Binding-site contacts:
Ligand atom C2 contacts residue TYR250 of chain 1.A at 3.9 Å (hydrophobic).
Ligand atom C60 contacts residue SER412 of chain 1.A at 3.1 Å.
Ligand atom C31 contacts residue SER412 of chain 1.A at 4.1 Å.
Ligand atom C50 contacts residue SER412 of chain 1.A at 3.9 Å.
Ligand atom O4 contacts residue GLY410 of chain 1.A at 3.5 Å (h-bond).
Ligand atom C41 contacts residue SER412 of chain 1.A at 4.0 Å.
Ligand atom C50 contacts residue TYR411 of chain 1.A at 3.7 Å (hydrophobic).
Ligand atom O30 contacts residue TYR250 of chain 1.A at 4.2 Å.
Ligand atom C11 contacts residue SER412 of chain 1.A at 4.3 Å.
Ligand atom C5 contacts residue PHE434 of chain 1.A at 4.3 Å (hydrophobic).
Ligand atom C51 contacts residue SER412 of chain 1.A at 4.0 Å.
Ligand atom O2 contacts residue GLY410 of chain 1.A at 3.6 Å (h-bond).
Ligand atom O4 contacts residue PHE434 of chain 1.A at 3.8 Å.
Ligand atom O50 contacts residue TYR411 of chain 1.A at 3.8 Å.
Ligand atom C5 contacts residue GLY410 of chain 1.A at 4.2 Å.
Ligand atom O60 contacts residue GLY410 of chain 1.A at 3.9 Å.
Ligand atom C50 contacts residue GLY410 of chain 1.A at 3.9 Å.
Ligand atom C6 contacts residue PHE434 of chain 1.A at 3.9 Å (hydrophobic).
Ligand atom O60 contacts residue TYR411 of chain 1.A at 3.1 Å.
Ligand atom O1 contacts residue GLY410 of chain 1.A at 3.9 Å.
Ligand atom C1 contacts residue TYR250 of chain 1.A at 3.2 Å (hydrophobic).
Ligand atom O6 contacts residue TYR250 of chain 1.A at 4.1 Å.
Ligand atom O3 contacts residue TYR250 of chain 1.A at 3.4 Å (h-bond).
Ligand atom O5 contacts residue TYR250 of chain 1.A at 3.2 Å (h-bond).
Ligand atom C32 contacts residue MET89 of chain 1.A at 3.7 Å (hydrophobic).
Ligand atom O6 contacts residue SER412 of chain 1.A at 4.0 Å.
Ligand atom C51 contacts residue ARG413 of chain 1.A at 4.2 Å.
Ligand atom C60 contacts residue TYR411 of chain 1.A at 3.8 Å (hydrophobic).
Ligand atom O60 contacts residue SER412 of chain 1.A at 2.4 Å (h-bond).
Ligand atom C62 contacts residue LEU414 of chain 1.A at 4.0 Å (hydrophobic).
Ligand atom C12 contacts residue LEU414 of chain 1.A at 4.1 Å (hydrophobic).
Ligand atom C52 contacts residue LEU414 of chain 1.A at 3.7 Å (hydrophobic).
Ligand atom C42 contacts residue MET89 of chain 1.A at 4.0 Å (hydrophobic).
Ligand atom C21 contacts residue SER412 of chain 1.A at 3.2 Å.
Ligand atom C51 contacts residue LEU414 of chain 1.A at 4.0 Å (hydrophobic).
Ligand atom C6 contacts residue SER412 of chain 1.A at 4.2 Å.
Ligand atom O50 contacts residue SER412 of chain 1.A at 4.0 Å.
Ligand atom C3 contacts residue TYR250 of chain 1.A at 4.3 Å (hydrophobic).
Ligand atom O60 contacts residue PHE434 of chain 1.A at 4.0 Å.
Ligand atom C32 contacts residue LEU414 of chain 1.A at 4.3 Å (hydrophobic).

This small molecule binds to this protein.
Small molecule (SMILES): OC[C@H]1O[C@H](O[C@H]2[C@H](O)[C@@H](O)[C@H](OCCCCCCC3CCCCC3)O[C@@H]2CO)[C@H](O)[C@@H](O)[C@@H]1O

Sequence of chain 1.A:
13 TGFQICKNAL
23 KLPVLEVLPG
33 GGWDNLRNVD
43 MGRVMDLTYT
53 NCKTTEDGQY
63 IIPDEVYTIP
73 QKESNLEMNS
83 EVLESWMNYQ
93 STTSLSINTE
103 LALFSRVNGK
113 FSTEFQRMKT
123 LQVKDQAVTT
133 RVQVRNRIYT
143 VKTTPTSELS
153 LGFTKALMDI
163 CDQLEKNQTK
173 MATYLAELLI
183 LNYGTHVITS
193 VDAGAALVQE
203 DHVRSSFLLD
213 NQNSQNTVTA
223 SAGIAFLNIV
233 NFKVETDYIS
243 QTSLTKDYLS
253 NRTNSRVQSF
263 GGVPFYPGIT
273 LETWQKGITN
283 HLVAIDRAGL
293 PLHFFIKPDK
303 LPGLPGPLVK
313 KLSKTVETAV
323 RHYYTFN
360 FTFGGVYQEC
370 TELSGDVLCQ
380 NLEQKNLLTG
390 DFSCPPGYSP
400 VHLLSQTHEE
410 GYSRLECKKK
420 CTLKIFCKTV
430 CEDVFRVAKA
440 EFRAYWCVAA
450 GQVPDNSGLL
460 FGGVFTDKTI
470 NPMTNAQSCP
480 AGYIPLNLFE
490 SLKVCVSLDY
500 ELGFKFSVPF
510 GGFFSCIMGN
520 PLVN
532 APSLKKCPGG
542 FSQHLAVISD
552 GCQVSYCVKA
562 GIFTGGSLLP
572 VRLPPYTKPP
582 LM